A small-molecule ligand and the protein it binds are described below.
Small molecule (SMILES): Cc1cc(CCCOc2c(C)cc(-c3noc(C(F)(F)F)n3)cc2C)on1

Sequence of chain 25.A:
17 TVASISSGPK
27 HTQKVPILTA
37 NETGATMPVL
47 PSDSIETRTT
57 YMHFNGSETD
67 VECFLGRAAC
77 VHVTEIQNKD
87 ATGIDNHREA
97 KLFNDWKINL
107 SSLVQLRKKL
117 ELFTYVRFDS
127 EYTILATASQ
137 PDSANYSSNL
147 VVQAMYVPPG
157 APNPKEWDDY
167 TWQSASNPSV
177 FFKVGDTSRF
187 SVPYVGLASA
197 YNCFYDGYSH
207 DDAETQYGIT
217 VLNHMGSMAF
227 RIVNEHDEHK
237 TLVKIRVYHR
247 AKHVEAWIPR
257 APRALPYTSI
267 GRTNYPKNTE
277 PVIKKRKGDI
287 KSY

Sequence of chain 21.C:
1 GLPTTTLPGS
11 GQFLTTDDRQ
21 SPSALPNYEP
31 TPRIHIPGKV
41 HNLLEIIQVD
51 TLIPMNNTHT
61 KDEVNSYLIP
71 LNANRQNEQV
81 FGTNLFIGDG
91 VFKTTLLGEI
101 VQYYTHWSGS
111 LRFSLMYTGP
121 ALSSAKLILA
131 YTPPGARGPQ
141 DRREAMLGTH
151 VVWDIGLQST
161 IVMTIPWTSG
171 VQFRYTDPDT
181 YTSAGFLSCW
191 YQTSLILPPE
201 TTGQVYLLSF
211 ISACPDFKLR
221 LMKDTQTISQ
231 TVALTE

Sequence of chain 25.C:
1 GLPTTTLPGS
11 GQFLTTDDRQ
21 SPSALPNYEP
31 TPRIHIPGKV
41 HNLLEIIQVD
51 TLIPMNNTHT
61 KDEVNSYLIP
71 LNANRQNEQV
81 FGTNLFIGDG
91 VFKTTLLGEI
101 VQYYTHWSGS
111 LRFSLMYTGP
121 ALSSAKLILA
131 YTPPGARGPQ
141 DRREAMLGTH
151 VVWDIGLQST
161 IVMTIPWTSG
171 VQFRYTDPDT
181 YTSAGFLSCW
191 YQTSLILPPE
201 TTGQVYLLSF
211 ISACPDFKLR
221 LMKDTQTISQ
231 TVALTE

Binding-site contacts:
Ligand atom C2C contacts residue TYR128 of chain 25.A at 3.2 Å (hydrophobic).
Ligand atom C4 contacts residue TYR197 of chain 25.A at 3.7 Å (hydrophobic).
Ligand atom C3C contacts residue TYR128 of chain 25.A at 3.1 Å (hydrophobic).
Ligand atom F3 contacts residue TYR152 of chain 25.A at 3.6 Å.
Ligand atom C1C contacts residue TYR128 of chain 25.A at 3.3 Å (hydrophobic).
Ligand atom CM6 contacts residue VAL191 of chain 25.A at 3.7 Å (hydrophobic).
Ligand atom N1A contacts residue PRO174 of chain 25.A at 3.5 Å.
Ligand atom CM4 contacts residue PHE186 of chain 25.A at 3.5 Å (hydrophobic).
Ligand atom N1A contacts residue PHE186 of chain 25.A at 3.5 Å.
Ligand atom C3 contacts residue LEU106 of chain 25.A at 3.4 Å (hydrophobic).
Ligand atom C3B contacts residue MET224 of chain 25.A at 3.6 Å (hydrophobic).
Ligand atom F3 contacts residue SER175 of chain 25.A at 2.8 Å.
Ligand atom F2 contacts residue VAL176 of chain 25.A at 2.7 Å.
Ligand atom CM3 contacts residue ASN219 of chain 25.A at 3.5 Å.
Ligand atom CM6 contacts residue TYR152 of chain 25.A at 3.4 Å (hydrophobic).
Ligand atom CM4 contacts residue VAL176 of chain 25.A at 3.7 Å (hydrophobic).
Ligand atom F1 contacts residue MET224 of chain 25.A at 3.7 Å.
Ligand atom CM4 contacts residue ALA150 of chain 25.A at 3.7 Å (hydrophobic).
Ligand atom CM2 contacts residue MET224 of chain 25.A at 3.5 Å (hydrophobic).
Ligand atom F3 contacts residue VAL176 of chain 25.A at 3.6 Å.
Ligand atom F3 contacts residue ALA150 of chain 25.A at 3.0 Å.
Ligand atom C2A contacts residue PHE186 of chain 25.A at 3.3 Å (hydrophobic).
Ligand atom F1 contacts residue PHE186 of chain 25.A at 3.3 Å.
Ligand atom F3 contacts residue PRO174 of chain 25.A at 3.1 Å.
Ligand atom C6B contacts residue TYR152 of chain 25.A at 3.6 Å (hydrophobic).
Ligand atom C3A contacts residue PHE186 of chain 25.A at 3.1 Å (hydrophobic).
Ligand atom O1A contacts residue PHE186 of chain 25.A at 3.4 Å.
Ligand atom C4 contacts residue LEU106 of chain 25.A at 3.3 Å (hydrophobic).
Ligand atom CM2 contacts residue TYR128 of chain 25.A at 3.4 Å (hydrophobic).
Ligand atom O1A contacts residue ALA24 of chain 25.C at 3.4 Å.
Ligand atom O1A contacts residue PRO174 of chain 25.A at 3.4 Å.
Ligand atom F2 contacts residue PHE186 of chain 25.A at 3.1 Å.
Ligand atom C4B contacts residue TYR152 of chain 25.A at 3.6 Å (hydrophobic).
Ligand atom N3A contacts residue PHE186 of chain 25.A at 3.1 Å.
Ligand atom N1A contacts residue ALA24 of chain 25.C at 3.3 Å.
Ligand atom C5B contacts residue TYR152 of chain 25.A at 3.4 Å (hydrophobic).
Ligand atom C1C contacts residue TYR197 of chain 25.A at 3.7 Å (hydrophobic).
Ligand atom C2A contacts residue TYR152 of chain 25.A at 3.5 Å (hydrophobic).
Ligand atom O1 contacts residue MET221 of chain 25.A at 3.7 Å.
Ligand atom N3A contacts residue TYR152 of chain 25.A at 3.5 Å.